Sequence of chain 2.B:
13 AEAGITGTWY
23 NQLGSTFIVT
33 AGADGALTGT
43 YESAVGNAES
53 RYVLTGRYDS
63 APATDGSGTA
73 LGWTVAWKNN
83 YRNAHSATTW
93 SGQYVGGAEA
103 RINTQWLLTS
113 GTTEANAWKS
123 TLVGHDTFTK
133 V

Sequence of chain 1.A:
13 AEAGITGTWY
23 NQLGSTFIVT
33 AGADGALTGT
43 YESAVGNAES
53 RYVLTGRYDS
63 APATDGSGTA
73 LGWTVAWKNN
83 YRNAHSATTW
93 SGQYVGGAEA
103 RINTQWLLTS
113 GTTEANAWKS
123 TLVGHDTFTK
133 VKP

Binding-site contacts:
Ligand atom N2 contacts residue VAL47 of chain 1.A at 3.6 Å.
Ligand atom O12 contacts residue SER88 of chain 1.A at 2.8 Å (h-bond).
Ligand atom O12 contacts residue ALA86 of chain 1.A at 3.7 Å.
Ligand atom C7 contacts residue TRP79 of chain 1.A at 4.0 Å (hydrophobic).
Ligand atom C8 contacts residue TRP79 of chain 1.A at 3.9 Å (hydrophobic).
Ligand atom C9 contacts residue GLY48 of chain 1.A at 3.9 Å.
Ligand atom C2 contacts residue TRP120 of chain 2.B at 3.8 Å (hydrophobic).
Ligand atom S1 contacts residue THR90 of chain 1.A at 3.2 Å (h-bond).
Ligand atom C9 contacts residue VAL47 of chain 1.A at 3.5 Å (hydrophobic).
Ligand atom N1 contacts residue ASP128 of chain 1.A at 3.0 Å (salt-bridge).
Ligand atom C4 contacts residue SER45 of chain 1.A at 4.0 Å.
Ligand atom O11 contacts residue ASN49 of chain 1.A at 3.0 Å (h-bond).
Ligand atom N3 contacts residue ASN23 of chain 1.A at 3.3 Å (h-bond).
Ligand atom C3 contacts residue TYR43 of chain 1.A at 3.6 Å (hydrophobic).
Ligand atom C10 contacts residue TRP79 of chain 1.A at 3.4 Å (hydrophobic).
Ligand atom C5 contacts residue LEU25 of chain 1.A at 3.9 Å (hydrophobic).
Ligand atom C3 contacts residue SER27 of chain 1.A at 3.7 Å.
Ligand atom C10 contacts residue ASN49 of chain 1.A at 3.7 Å.
Ligand atom C9 contacts residue ALA50 of chain 1.A at 3.6 Å (hydrophobic).
Ligand atom N1 contacts residue TYR43 of chain 1.A at 3.9 Å.
Ligand atom N3 contacts residue SER27 of chain 1.A at 2.6 Å (h-bond).
Ligand atom C4 contacts residue VAL47 of chain 1.A at 3.6 Å (hydrophobic).
Ligand atom C7 contacts residue VAL47 of chain 1.A at 3.5 Å (hydrophobic).
Ligand atom C10 contacts residue ALA50 of chain 1.A at 4.0 Å (hydrophobic).
Ligand atom C9 contacts residue TRP79 of chain 1.A at 3.8 Å (hydrophobic).
Ligand atom N3 contacts residue SER45 of chain 1.A at 3.5 Å (h-bond).
Ligand atom C6 contacts residue TRP108 of chain 1.A at 3.7 Å (hydrophobic).
Ligand atom N2 contacts residue SER45 of chain 1.A at 2.8 Å (h-bond).
Ligand atom C5 contacts residue ASP128 of chain 1.A at 3.9 Å.
Ligand atom S1 contacts residue TRP79 of chain 1.A at 3.6 Å.
Ligand atom N1 contacts residue LEU25 of chain 1.A at 3.5 Å.
Ligand atom C11 contacts residue ASN49 of chain 1.A at 3.8 Å.
Ligand atom O11 contacts residue GLY48 of chain 1.A at 3.3 Å.
Ligand atom C11 contacts residue SER88 of chain 1.A at 3.9 Å.
Ligand atom C3 contacts residue SER45 of chain 1.A at 3.6 Å.
Ligand atom C8 contacts residue VAL47 of chain 1.A at 4.0 Å (hydrophobic).
Ligand atom N3 contacts residue TYR43 of chain 1.A at 2.8 Å (h-bond).
Ligand atom C7 contacts residue SER45 of chain 1.A at 3.3 Å.
Ligand atom C3 contacts residue LEU25 of chain 1.A at 3.6 Å (hydrophobic).
Ligand atom C6 contacts residue TRP92 of chain 1.A at 3.8 Å (hydrophobic).

A small-molecule ligand and the protein it binds are described below.
Small molecule (SMILES): N=C1N[C@H]2[C@H](CS[C@H]2CCCCC(=O)O)N1